Sequence of chain 2.B:
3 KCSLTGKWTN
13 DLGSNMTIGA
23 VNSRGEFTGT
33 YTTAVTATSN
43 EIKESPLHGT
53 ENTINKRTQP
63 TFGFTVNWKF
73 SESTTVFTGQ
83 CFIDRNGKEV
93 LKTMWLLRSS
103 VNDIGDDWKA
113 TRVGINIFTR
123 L

The small molecule below binds the protein below.
Small molecule (SMILES): O=C(O)CCC[C@@H]1SC[C@@H]2NC(=O)N[C@@H]21

Binding-site contacts:
Ligand atom C12 contacts residue VAL37 of chain 1.B at 3.9 Å (hydrophobic).
Ligand atom S7 contacts residue THR77 of chain 1.B at 3.4 Å (h-bond).
Ligand atom C14 contacts residue PHE72 of chain 1.B at 3.9 Å (hydrophobic).
Ligand atom C13 contacts residue LEU99 of chain 1.B at 3.9 Å (hydrophobic).
Ligand atom C1 contacts residue THR35 of chain 1.B at 3.8 Å.
Ligand atom C15 contacts residue THR38 of chain 1.B at 3.1 Å.
Ligand atom C1 contacts residue LEU14 of chain 1.B at 3.9 Å (hydrophobic).
Ligand atom N2 contacts residue ASN118 of chain 1.B at 2.8 Å (h-bond).
Ligand atom O11 contacts residue THR35 of chain 1.B at 3.9 Å.
Ligand atom O11 contacts residue ASN12 of chain 1.B at 3.3 Å (h-bond).
Ligand atom O17 contacts residue ALA39 of chain 1.B at 3.7 Å.
Ligand atom C1 contacts residue ASN118 of chain 1.B at 3.6 Å.
Ligand atom O16 contacts residue ALA39 of chain 1.B at 2.9 Å (h-bond).
Ligand atom C3 contacts residue ASN118 of chain 1.B at 3.9 Å.
Ligand atom N5 contacts residue THR35 of chain 1.B at 2.9 Å (h-bond).
Ligand atom C8 contacts residue TRP97 of chain 1.B at 3.3 Å (hydrophobic).
Ligand atom O11 contacts residue ASN118 of chain 1.B at 3.6 Å.
Ligand atom C12 contacts residue TRP70 of chain 1.B at 3.7 Å (hydrophobic).
Ligand atom C12 contacts residue THR35 of chain 1.B at 3.8 Å.
Ligand atom O11 contacts residue SER16 of chain 1.B at 2.9 Å (h-bond).
Ligand atom N5 contacts residue VAL37 of chain 1.B at 3.9 Å.
Ligand atom C4 contacts residue THR35 of chain 1.B at 3.9 Å.
Ligand atom N2 contacts residue LEU14 of chain 1.B at 3.7 Å.
Ligand atom O16 contacts residue THR38 of chain 1.B at 3.4 Å.
Ligand atom O11 contacts residue TYR33 of chain 1.B at 2.6 Å (h-bond).
Ligand atom N2 contacts residue TYR33 of chain 1.B at 4.0 Å.
Ligand atom O17 contacts residue THR38 of chain 1.B at 2.5 Å (h-bond).
Ligand atom C1 contacts residue TYR33 of chain 1.B at 3.5 Å (hydrophobic).
Ligand atom C3 contacts residue TRP110 of chain 2.B at 3.8 Å (hydrophobic).
Ligand atom C4 contacts residue TRP110 of chain 2.B at 3.5 Å (hydrophobic).
Ligand atom O17 contacts residue THR40 of chain 1.B at 3.5 Å.
Ligand atom C13 contacts residue TRP70 of chain 1.B at 3.6 Å (hydrophobic).
Ligand atom C1 contacts residue SER16 of chain 1.B at 3.8 Å.
Ligand atom O17 contacts residue PHE72 of chain 1.B at 3.5 Å.
Ligand atom C6 contacts residue TRP110 of chain 2.B at 3.6 Å (hydrophobic).
Ligand atom C3 contacts residue TRP97 of chain 1.B at 4.0 Å (hydrophobic).
Ligand atom S7 contacts residue TRP70 of chain 1.B at 3.8 Å.
Ligand atom C14 contacts residue TRP70 of chain 1.B at 3.8 Å (hydrophobic).
Ligand atom C15 contacts residue ALA39 of chain 1.B at 3.7 Å (hydrophobic).
Ligand atom O16 contacts residue TRP110 of chain 2.B at 3.7 Å.

Sequence of chain 1.B:
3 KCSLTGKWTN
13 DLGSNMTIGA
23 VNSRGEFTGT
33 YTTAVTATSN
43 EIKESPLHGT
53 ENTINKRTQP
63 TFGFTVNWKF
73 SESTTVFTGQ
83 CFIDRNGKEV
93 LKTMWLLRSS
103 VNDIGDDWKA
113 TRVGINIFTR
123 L